A protein and the small-molecule ligand that binds it are described below.
Small molecule (SMILES): C[C@@H]1O[C@@H](O)[C@@H](O)[C@H](O)[C@@H]1O

Sequence of chain 1.C:
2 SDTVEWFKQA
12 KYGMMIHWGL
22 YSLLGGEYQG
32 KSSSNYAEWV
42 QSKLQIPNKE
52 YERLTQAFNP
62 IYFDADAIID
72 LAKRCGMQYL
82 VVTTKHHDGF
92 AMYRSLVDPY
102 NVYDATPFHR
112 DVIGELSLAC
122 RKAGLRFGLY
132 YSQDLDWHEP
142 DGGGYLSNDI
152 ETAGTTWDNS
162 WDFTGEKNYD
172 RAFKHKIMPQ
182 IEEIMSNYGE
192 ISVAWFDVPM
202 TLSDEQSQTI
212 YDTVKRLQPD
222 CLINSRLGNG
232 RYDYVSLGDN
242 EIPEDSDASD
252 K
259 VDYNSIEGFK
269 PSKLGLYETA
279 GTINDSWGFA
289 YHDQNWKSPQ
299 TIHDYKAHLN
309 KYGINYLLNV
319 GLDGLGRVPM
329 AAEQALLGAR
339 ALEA

Binding-site contacts:
Ligand atom O1 contacts residue ASP198 of chain 1.C at 3.7 Å.
Ligand atom O2 contacts residue TRP40 of chain 1.C at 2.9 Å (h-bond).
Ligand atom O5 contacts residue ASP198 of chain 1.C at 3.0 Å (salt-bridge).
Ligand atom C6 contacts residue TRP285 of chain 1.C at 3.5 Å (hydrophobic).
Ligand atom C6 contacts residue HIS18 of chain 1.C at 4.1 Å.
Ligand atom C2 contacts residue ASP198 of chain 1.C at 3.1 Å.
Ligand atom O4 contacts residue TYR131 of chain 1.C at 3.8 Å.
Ligand atom O1 contacts residue ILE264 of chain 1.C at 4.0 Å.
Ligand atom O1 contacts residue ASP240 of chain 1.C at 3.0 Å (salt-bridge).
Ligand atom C4 contacts residue HIS18 of chain 1.C at 3.6 Å.
Ligand atom O1 contacts residue VAL199 of chain 1.C at 4.1 Å.
Ligand atom O5 contacts residue ARG227 of chain 1.C at 3.3 Å (salt-bridge).
Ligand atom C5 contacts residue TRP285 of chain 1.C at 3.6 Å (hydrophobic).
Ligand atom C1 contacts residue ARG227 of chain 1.C at 3.7 Å.
Ligand atom O4 contacts residue HIS18 of chain 1.C at 2.7 Å (h-bond).
Ligand atom C4 contacts residue HIS87 of chain 1.C at 3.8 Å.
Ligand atom C4 contacts residue TRP285 of chain 1.C at 3.7 Å (hydrophobic).
Ligand atom O2 contacts residue ASP198 of chain 1.C at 3.9 Å.
Ligand atom O5 contacts residue ASP240 of chain 1.C at 3.6 Å.
Ligand atom C5 contacts residue ASP198 of chain 1.C at 4.1 Å.
Ligand atom O3 contacts residue GLU39 of chain 1.C at 2.5 Å (salt-bridge).
Ligand atom C3 contacts residue TRP40 of chain 1.C at 4.0 Å (hydrophobic).
Ligand atom O3 contacts residue TYR37 of chain 1.C at 3.4 Å.
Ligand atom O1 contacts residue ARG227 of chain 1.C at 3.4 Å (salt-bridge).
Ligand atom O3 contacts residue TRP285 of chain 1.C at 4.0 Å.
Ligand atom C3 contacts residue GLU39 of chain 1.C at 3.6 Å.
Ligand atom C5 contacts residue ASP240 of chain 1.C at 3.8 Å.
Ligand atom C2 contacts residue TRP40 of chain 1.C at 3.9 Å (hydrophobic).
Ligand atom O3 contacts residue TRP40 of chain 1.C at 3.1 Å (h-bond).
Ligand atom C2 contacts residue HIS88 of chain 1.C at 3.4 Å.
Ligand atom O4 contacts residue HIS87 of chain 1.C at 2.9 Å (h-bond).
Ligand atom C2 contacts residue HIS87 of chain 1.C at 4.2 Å.
Ligand atom O2 contacts residue HIS88 of chain 1.C at 2.7 Å.
Ligand atom C1 contacts residue ASP240 of chain 1.C at 4.0 Å.
Ligand atom C3 contacts residue TRP285 of chain 1.C at 4.1 Å (hydrophobic).
Ligand atom C6 contacts residue ASP240 of chain 1.C at 3.9 Å.
Ligand atom C4 contacts residue GLU39 of chain 1.C at 3.9 Å.
Ligand atom C1 contacts residue ASP198 of chain 1.C at 2.8 Å.
Ligand atom C4 contacts residue ASP198 of chain 1.C at 4.2 Å.
Ligand atom O4 contacts residue ASP198 of chain 1.C at 3.6 Å (salt-bridge).